Sequence of chain 48.A:
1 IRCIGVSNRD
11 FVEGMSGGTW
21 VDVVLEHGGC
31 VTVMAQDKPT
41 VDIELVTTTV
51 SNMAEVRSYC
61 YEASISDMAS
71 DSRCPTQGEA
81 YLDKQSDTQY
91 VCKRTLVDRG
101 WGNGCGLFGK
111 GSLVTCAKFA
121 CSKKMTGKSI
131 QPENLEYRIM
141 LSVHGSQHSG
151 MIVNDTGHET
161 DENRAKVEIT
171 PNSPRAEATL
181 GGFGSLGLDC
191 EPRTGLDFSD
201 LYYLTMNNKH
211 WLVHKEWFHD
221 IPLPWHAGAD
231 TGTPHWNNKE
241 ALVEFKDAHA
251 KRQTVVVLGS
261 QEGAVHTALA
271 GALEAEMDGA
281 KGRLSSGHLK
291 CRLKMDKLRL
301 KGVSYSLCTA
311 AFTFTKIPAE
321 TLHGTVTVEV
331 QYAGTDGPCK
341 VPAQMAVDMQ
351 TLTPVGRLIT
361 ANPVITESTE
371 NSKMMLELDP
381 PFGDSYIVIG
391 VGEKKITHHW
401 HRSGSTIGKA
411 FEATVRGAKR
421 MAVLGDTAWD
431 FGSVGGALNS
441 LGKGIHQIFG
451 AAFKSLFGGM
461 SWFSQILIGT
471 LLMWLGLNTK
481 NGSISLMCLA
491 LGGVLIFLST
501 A

Binding-site contacts:
Ligand atom C5 contacts residue THR156 of chain 48.A at 3.7 Å.
Ligand atom C7 contacts residue VAL153 of chain 48.A at 4.0 Å (hydrophobic).
Ligand atom C1 contacts residue ASN154 of chain 48.A at 2.6 Å.
Ligand atom N2 contacts residue ASN154 of chain 48.A at 2.2 Å (h-bond).
Ligand atom O5 contacts residue THR156 of chain 48.A at 3.9 Å.
Ligand atom C1 contacts residue THR156 of chain 48.A at 4.1 Å.
Ligand atom C6 contacts residue THR156 of chain 48.A at 4.2 Å.
Ligand atom C3 contacts residue ASN154 of chain 48.A at 4.3 Å.
Ligand atom C2 contacts residue ASN154 of chain 48.A at 2.9 Å.
Ligand atom C8 contacts residue GLY150 of chain 48.A at 4.3 Å.
Ligand atom O7 contacts residue GLY150 of chain 48.A at 4.2 Å.
Ligand atom O7 contacts residue THR156 of chain 48.A at 4.2 Å.
Ligand atom C8 contacts residue ASN154 of chain 48.A at 3.4 Å.
Ligand atom C7 contacts residue GLY150 of chain 48.A at 4.5 Å.
Ligand atom C7 contacts residue ASN154 of chain 48.A at 1.9 Å.
Ligand atom O7 contacts residue ASN154 of chain 48.A at 1.3 Å (h-bond).
Ligand atom O5 contacts residue ASN154 of chain 48.A at 3.7 Å.
Ligand atom O7 contacts residue VAL153 of chain 48.A at 2.8 Å (h-bond).

The small molecule below binds the protein below.
Small molecule (SMILES): CC(=O)N[C@H]1[C@H](O[C@H]2[C@H](O)[C@@H](NC(C)=O)CO[C@@H]2CO)O[C@H](CO)[C@@H](O)[C@@H]1O